Sequence of chain 2.A:
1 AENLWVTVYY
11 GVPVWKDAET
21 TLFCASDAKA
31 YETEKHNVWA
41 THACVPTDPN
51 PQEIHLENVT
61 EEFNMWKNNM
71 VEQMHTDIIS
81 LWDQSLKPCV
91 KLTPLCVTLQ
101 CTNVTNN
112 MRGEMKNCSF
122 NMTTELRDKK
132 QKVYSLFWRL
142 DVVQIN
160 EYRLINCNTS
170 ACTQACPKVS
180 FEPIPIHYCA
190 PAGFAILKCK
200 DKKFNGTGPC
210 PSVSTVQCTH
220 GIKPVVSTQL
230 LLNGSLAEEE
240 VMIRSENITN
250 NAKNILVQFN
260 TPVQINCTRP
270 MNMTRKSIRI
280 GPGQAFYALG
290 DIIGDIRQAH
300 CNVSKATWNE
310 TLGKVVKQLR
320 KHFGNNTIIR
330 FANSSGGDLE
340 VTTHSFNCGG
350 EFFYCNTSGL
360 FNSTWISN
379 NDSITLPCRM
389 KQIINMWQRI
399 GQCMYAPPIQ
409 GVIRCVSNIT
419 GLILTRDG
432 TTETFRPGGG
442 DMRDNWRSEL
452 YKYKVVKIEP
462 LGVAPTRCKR

Binding-site contacts:
Ligand atom O5 contacts residue ASN246 of chain 2.A at 2.4 Å (h-bond).
Ligand atom O6 contacts residue THR248 of chain 2.A at 4.5 Å.
Ligand atom C6 contacts residue THR248 of chain 2.A at 4.3 Å.
Ligand atom N2 contacts residue ASN246 of chain 2.A at 2.9 Å (h-bond).
Ligand atom C2 contacts residue ASN246 of chain 2.A at 2.5 Å.
Ligand atom C5 contacts residue ASN246 of chain 2.A at 3.7 Å.
Ligand atom C1 contacts residue ASN249 of chain 2.A at 4.3 Å.
Ligand atom C8 contacts residue THR248 of chain 2.A at 4.0 Å.
Ligand atom O5 contacts residue THR248 of chain 2.A at 3.2 Å (h-bond).
Ligand atom C1 contacts residue THR248 of chain 2.A at 3.1 Å.
Ligand atom O5 contacts residue ASN249 of chain 2.A at 3.8 Å.
Ligand atom C4 contacts residue ASN246 of chain 2.A at 4.2 Å.
Ligand atom C8 contacts residue ASN246 of chain 2.A at 3.9 Å.
Ligand atom C1 contacts residue ASN246 of chain 2.A at 1.4 Å.
Ligand atom O7 contacts residue ASN246 of chain 2.A at 4.5 Å.
Ligand atom C3 contacts residue ASN246 of chain 2.A at 3.8 Å.
Ligand atom O6 contacts residue ASN249 of chain 2.A at 4.1 Å.
Ligand atom C5 contacts residue THR248 of chain 2.A at 3.6 Å.
Ligand atom C2 contacts residue THR248 of chain 2.A at 4.4 Å.
Ligand atom C7 contacts residue ASN246 of chain 2.A at 3.6 Å.

A protein and the small-molecule ligand that binds it are described below.
Small molecule (SMILES): CC(=O)N[C@@H]1[C@@H](O)[C@H](O)[C@@H](CO)O[C@H]1O